Binding-site contacts:
Ligand atom C5 contacts residue HIS78 of chain 3.C at 4.0 Å.
Ligand atom N2 contacts residue ASN75 of chain 3.C at 2.7 Å (h-bond).
Ligand atom C5 contacts residue ASN75 of chain 3.C at 3.7 Å.
Ligand atom C1 contacts residue ASN75 of chain 3.C at 1.4 Å.
Ligand atom C2 contacts residue PHE57 of chain 3.C at 3.7 Å (hydrophobic).
Ligand atom C5 contacts residue PHE57 of chain 3.C at 4.0 Å (hydrophobic).
Ligand atom C7 contacts residue PRO53 of chain 3.C at 4.5 Å (hydrophobic).
Ligand atom O5 contacts residue SER77 of chain 3.C at 3.8 Å.
Ligand atom O6 contacts residue HIS78 of chain 3.C at 3.2 Å.
Ligand atom C2 contacts residue ASN75 of chain 3.C at 2.2 Å.
Ligand atom O3 contacts residue PHE57 of chain 3.C at 3.2 Å.
Ligand atom O5 contacts residue ASN75 of chain 3.C at 2.4 Å (h-bond).
Ligand atom C4 contacts residue ASN75 of chain 3.C at 4.2 Å.
Ligand atom C8 contacts residue PRO53 of chain 3.C at 4.1 Å (hydrophobic).
Ligand atom C6 contacts residue SER77 of chain 3.C at 3.6 Å.
Ligand atom O7 contacts residue ASN75 of chain 3.C at 3.2 Å (h-bond).
Ligand atom C3 contacts residue PRO53 of chain 3.C at 3.8 Å (hydrophobic).
Ligand atom O6 contacts residue ASN75 of chain 3.C at 4.3 Å.
Ligand atom C7 contacts residue ASN75 of chain 3.C at 3.1 Å.
Ligand atom C6 contacts residue PHE57 of chain 3.C at 4.2 Å (hydrophobic).
Ligand atom O5 contacts residue HIS78 of chain 3.C at 3.1 Å (h-bond).
Ligand atom O6 contacts residue SER77 of chain 3.C at 2.5 Å (h-bond).
Ligand atom C5 contacts residue PRO53 of chain 3.C at 4.5 Å (hydrophobic).
Ligand atom C5 contacts residue SER77 of chain 3.C at 3.8 Å.
Ligand atom C1 contacts residue SER77 of chain 3.C at 4.2 Å.
Ligand atom C2 contacts residue PRO53 of chain 3.C at 4.3 Å (hydrophobic).
Ligand atom C8 contacts residue ASN75 of chain 3.C at 4.2 Å.
Ligand atom C3 contacts residue ASN75 of chain 3.C at 3.7 Å.
Ligand atom N2 contacts residue PHE57 of chain 3.C at 4.1 Å.
Ligand atom C3 contacts residue PHE57 of chain 3.C at 4.1 Å (hydrophobic).
Ligand atom C4 contacts residue PHE57 of chain 3.C at 4.5 Å (hydrophobic).
Ligand atom C1 contacts residue HIS78 of chain 3.C at 4.0 Å.
Ligand atom N2 contacts residue PRO53 of chain 3.C at 4.0 Å.
Ligand atom C1 contacts residue PHE57 of chain 3.C at 4.5 Å (hydrophobic).
Ligand atom O5 contacts residue PHE57 of chain 3.C at 4.2 Å.
Ligand atom C6 contacts residue HIS78 of chain 3.C at 3.8 Å.
Ligand atom C1 contacts residue PRO53 of chain 3.C at 4.3 Å (hydrophobic).

This protein binds this small molecule.
Small molecule (SMILES): CC(=O)N[C@H]1[C@H](O[C@H]2[C@H](O)[C@@H](NC(C)=O)CO[C@@H]2CO)O[C@H](CO)[C@@H](O[C@@H]2O[C@H](CO)[C@@H](O)[C@H](O)[C@@H]2O)[C@@H]1O

Sequence of chain 3.C:
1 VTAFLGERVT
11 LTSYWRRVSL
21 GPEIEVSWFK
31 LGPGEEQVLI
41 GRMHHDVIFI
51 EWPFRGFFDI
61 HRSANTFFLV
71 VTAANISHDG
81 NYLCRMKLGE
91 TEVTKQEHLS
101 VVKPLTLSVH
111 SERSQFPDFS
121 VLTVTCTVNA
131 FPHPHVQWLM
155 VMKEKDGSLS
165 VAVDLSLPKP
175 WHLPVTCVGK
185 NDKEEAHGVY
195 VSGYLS